Binding-site contacts:
Ligand atom C28 contacts residue PHE324 of chain 1.A at 3.8 Å (hydrophobic).
Ligand atom C10 contacts residue ARG216 of chain 1.A at 3.6 Å.
Ligand atom CL8 contacts residue ILE325 of chain 1.A at 3.5 Å.
Ligand atom C4 contacts residue ARG216 of chain 1.A at 3.6 Å.
Ligand atom C6 contacts residue PHE328 of chain 1.A at 3.5 Å (hydrophobic).
Ligand atom C16 contacts residue PHE219 of chain 1.A at 3.8 Å (hydrophobic).
Ligand atom C13 contacts residue ARG216 of chain 1.A at 3.6 Å.
Ligand atom N25 contacts residue ASN322 of chain 1.A at 3.0 Å (h-bond).
Ligand atom CL8 contacts residue ALA87 of chain 1.A at 3.4 Å.
Ligand atom CL8 contacts residue ASN322 of chain 1.A at 3.6 Å.
Ligand atom C1 contacts residue TYR276 of chain 1.A at 3.6 Å (hydrophobic).
Ligand atom C28 contacts residue PHE283 of chain 1.A at 3.7 Å (hydrophobic).
Ligand atom N15 contacts residue LEU217 of chain 1.A at 3.0 Å (h-bond).
Ligand atom C1 contacts residue ASN322 of chain 1.A at 3.2 Å.
Ligand atom N12 contacts residue ARG216 of chain 1.A at 3.6 Å.
Ligand atom C24 contacts residue PHE324 of chain 1.A at 3.7 Å (hydrophobic).
Ligand atom N23 contacts residue TYR276 of chain 1.A at 3.6 Å.
Ligand atom C7 contacts residue TYR276 of chain 1.A at 3.5 Å (hydrophobic).
Ligand atom C9 contacts residue ARG216 of chain 1.A at 3.3 Å.
Ligand atom C7 contacts residue ALA87 of chain 1.A at 3.6 Å (hydrophobic).
Ligand atom C2 contacts residue ASN322 of chain 1.A at 3.4 Å.
Ligand atom C5 contacts residue TYR276 of chain 1.A at 3.0 Å (hydrophobic).
Ligand atom C4 contacts residue TYR276 of chain 1.A at 3.1 Å (hydrophobic).
Ligand atom C7 contacts residue ASN322 of chain 1.A at 3.3 Å.
Ligand atom CL8 contacts residue PHE328 of chain 1.A at 3.7 Å.
Ligand atom N15 contacts residue PHE219 of chain 1.A at 3.7 Å.
Ligand atom C21 contacts residue GLU223 of chain 1.A at 3.3 Å.
Ligand atom N17 contacts residue SER218 of chain 1.A at 3.7 Å.
Ligand atom C14 contacts residue ARG216 of chain 1.A at 3.5 Å.
Ligand atom O20 contacts residue SER220 of chain 1.A at 3.1 Å (h-bond).
Ligand atom C9 contacts residue TYR276 of chain 1.A at 3.5 Å (hydrophobic).
Ligand atom C6 contacts residue TYR276 of chain 1.A at 3.2 Å (hydrophobic).
Ligand atom C11 contacts residue ARG216 of chain 1.A at 3.5 Å.
Ligand atom N17 contacts residue PHE219 of chain 1.A at 3.1 Å (h-bond).
Ligand atom N25 contacts residue PHE324 of chain 1.A at 3.7 Å.
Ligand atom C2 contacts residue LEU217 of chain 1.A at 3.8 Å (hydrophobic).
Ligand atom N23 contacts residue PHE324 of chain 1.A at 3.6 Å.
Ligand atom C10 contacts residue TYR276 of chain 1.A at 3.6 Å (hydrophobic).
Ligand atom C3 contacts residue TYR276 of chain 1.A at 3.4 Å (hydrophobic).
Ligand atom O20 contacts residue PHE219 of chain 1.A at 3.3 Å.

Sequence of chain 1.A:
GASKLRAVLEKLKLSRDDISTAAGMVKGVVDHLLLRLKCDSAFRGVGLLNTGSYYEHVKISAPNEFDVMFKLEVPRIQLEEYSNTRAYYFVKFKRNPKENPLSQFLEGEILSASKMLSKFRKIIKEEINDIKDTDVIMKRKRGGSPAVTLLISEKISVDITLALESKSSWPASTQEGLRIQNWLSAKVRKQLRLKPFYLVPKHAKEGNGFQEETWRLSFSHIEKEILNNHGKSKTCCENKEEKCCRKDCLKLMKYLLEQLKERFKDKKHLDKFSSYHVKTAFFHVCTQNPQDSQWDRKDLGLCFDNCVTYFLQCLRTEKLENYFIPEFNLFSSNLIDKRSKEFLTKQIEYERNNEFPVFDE

This small molecule binds to this protein.
Small molecule (SMILES): CCCc1cc(=O)n2nc(NCc3cc(-c4ccncc4)ccc3Cl)nc2[nH]1